Sequence of chain 1.B:
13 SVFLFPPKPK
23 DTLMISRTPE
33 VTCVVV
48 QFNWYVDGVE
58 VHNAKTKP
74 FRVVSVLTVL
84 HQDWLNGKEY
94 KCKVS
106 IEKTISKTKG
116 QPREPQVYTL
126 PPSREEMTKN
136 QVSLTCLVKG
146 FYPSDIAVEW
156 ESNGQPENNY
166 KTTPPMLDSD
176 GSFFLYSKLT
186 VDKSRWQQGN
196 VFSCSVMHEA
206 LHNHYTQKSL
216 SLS

Binding-site contacts:
Ligand atom C3 contacts residue VAL38 of chain 1.B at 4.4 Å (hydrophobic).
Ligand atom C6 contacts residue PHE17 of chain 1.B at 4.0 Å (hydrophobic).
Ligand atom C3 contacts residue LYS20 of chain 1.B at 4.1 Å.
Ligand atom O6 contacts residue PHE17 of chain 1.B at 4.2 Å.
Ligand atom O6 contacts residue ARG75 of chain 1.B at 4.2 Å.
Ligand atom O4 contacts residue LYS20 of chain 1.B at 2.9 Å (salt-bridge).
Ligand atom C1 contacts residue PHE17 of chain 1.B at 3.7 Å (hydrophobic).
Ligand atom O3 contacts residue PHE15 of chain 1.B at 4.3 Å.
Ligand atom O4 contacts residue VAL38 of chain 1.B at 3.4 Å.
Ligand atom O3 contacts residue ARG75 of chain 1.B at 4.4 Å.
Ligand atom O7 contacts residue VAL38 of chain 1.B at 3.4 Å.
Ligand atom O6 contacts residue THR34 of chain 1.B at 4.1 Å.
Ligand atom C4 contacts residue PHE15 of chain 1.B at 4.0 Å (hydrophobic).
Ligand atom O6 contacts residue PHE17 of chain 1.B at 3.5 Å.
Ligand atom C2 contacts residue VAL38 of chain 1.B at 4.2 Å (hydrophobic).
Ligand atom C5 contacts residue PHE17 of chain 1.B at 3.8 Å (hydrophobic).
Ligand atom O6 contacts residue VAL36 of chain 1.B at 4.3 Å.
Ligand atom O6 contacts residue VAL38 of chain 1.B at 4.3 Å.
Ligand atom C6 contacts residue THR34 of chain 1.B at 4.2 Å.
Ligand atom C1 contacts residue PHE17 of chain 1.B at 4.0 Å (hydrophobic).
Ligand atom O3 contacts residue LYS20 of chain 1.B at 3.3 Å.
Ligand atom O6 contacts residue SER13 of chain 1.B at 4.0 Å.
Ligand atom C8 contacts residue ARG75 of chain 1.B at 4.1 Å.
Ligand atom C6 contacts residue PHE17 of chain 1.B at 4.1 Å (hydrophobic).
Ligand atom C4 contacts residue LYS20 of chain 1.B at 3.5 Å.
Ligand atom O7 contacts residue ARG75 of chain 1.B at 3.0 Å (salt-bridge).
Ligand atom O7 contacts residue VAL36 of chain 1.B at 4.4 Å.
Ligand atom C7 contacts residue ARG75 of chain 1.B at 3.9 Å.
Ligand atom C3 contacts residue PHE15 of chain 1.B at 3.7 Å (hydrophobic).
Ligand atom C2 contacts residue PHE15 of chain 1.B at 3.7 Å (hydrophobic).
Ligand atom O4 contacts residue PHE17 of chain 1.B at 4.3 Å.
Ligand atom O4 contacts residue PHE15 of chain 1.B at 4.3 Å.
Ligand atom O6 contacts residue PHE15 of chain 1.B at 3.9 Å.
Ligand atom O5 contacts residue PHE17 of chain 1.B at 4.3 Å.
Ligand atom O5 contacts residue VAL38 of chain 1.B at 3.8 Å.
Ligand atom C1 contacts residue PHE15 of chain 1.B at 3.9 Å (hydrophobic).
Ligand atom C1 contacts residue VAL38 of chain 1.B at 4.2 Å (hydrophobic).
Ligand atom C2 contacts residue PHE17 of chain 1.B at 3.8 Å (hydrophobic).
Ligand atom C6 contacts residue PHE15 of chain 1.B at 4.2 Å (hydrophobic).
Ligand atom C7 contacts residue VAL38 of chain 1.B at 4.4 Å (hydrophobic).

The small molecule below binds the protein below.
Small molecule (SMILES): CC(=O)N[C@H]1[C@H](O[C@H]2[C@H](O)[C@@H](NC(C)=O)CO[C@@H]2CO)O[C@H](CO)[C@@H](O[C@@H]2O[C@H](CO[C@H]3O[C@H](CO)[C@@H](O)[C@H](O)[C@@H]3O[C@@H]3O[C@H](CO)[C@@H](O)[C@H](O)[C@H]3NC(C)=O)[C@@H](O)[C@H](O)[C@@H]2O)[C@@H]1O